Binding-site contacts:
Ligand atom NAS contacts residue PRO217 of chain 2.A at 3.5 Å.
Ligand atom CBB contacts residue MG1 of chain 2.L at 2.9 Å.
Ligand atom OAD contacts residue ASP131 of chain 2.A at 3.0 Å (salt-bridge).
Ligand atom OAA contacts residue ASP131 of chain 2.A at 3.6 Å.
Ligand atom CAP contacts residue PRO217 of chain 2.A at 3.9 Å (hydrophobic).
Ligand atom CAY contacts residue GLU224 of chain 2.A at 3.8 Å.
Ligand atom OAD contacts residue ASP188 of chain 2.A at 3.5 Å (salt-bridge).
Ligand atom CAX contacts residue MG1 of chain 2.L at 3.0 Å.
Ligand atom NAR contacts residue ASP188 of chain 2.A at 2.9 Å (salt-bridge).
Ligand atom CAX contacts residue ASP188 of chain 2.A at 4.0 Å.
Ligand atom OAD contacts residue MG1 of chain 2.M at 2.0 Å.
Ligand atom OAC contacts residue PRO217 of chain 2.A at 3.5 Å.
Ligand atom CAU contacts residue PRO217 of chain 2.A at 3.9 Å (hydrophobic).
Ligand atom CAY contacts residue PRO217 of chain 2.A at 3.9 Å (hydrophobic).
Ligand atom OAA contacts residue MG1 of chain 2.M at 1.6 Å.
Ligand atom CAG contacts residue ASP188 of chain 2.A at 3.5 Å.
Ligand atom CAH contacts residue GLU224 of chain 2.A at 3.6 Å.
Ligand atom OAD contacts residue MG1 of chain 2.L at 2.3 Å.
Ligand atom OAB contacts residue PRO217 of chain 2.A at 3.9 Å.
Ligand atom CAG contacts residue MG1 of chain 2.L at 2.9 Å.
Ligand atom OAD contacts residue GLU224 of chain 2.A at 2.9 Å (salt-bridge).
Ligand atom OAB contacts residue TYR215 of chain 2.A at 3.3 Å.
Ligand atom CAK contacts residue PRO217 of chain 2.A at 3.8 Å (hydrophobic).
Ligand atom NAR contacts residue MG1 of chain 2.L at 2.0 Å.
Ligand atom CBB contacts residue ASP188 of chain 2.A at 3.7 Å.
Ligand atom CAY contacts residue MG1 of chain 2.M at 3.4 Å.
Ligand atom CAV contacts residue PRO217 of chain 2.A at 3.9 Å (hydrophobic).
Ligand atom CAI contacts residue PRO217 of chain 2.A at 4.0 Å (hydrophobic).
Ligand atom NAT contacts residue MG1 of chain 2.M at 3.7 Å.
Ligand atom CAU contacts residue MG1 of chain 2.M at 2.7 Å.
Ligand atom CAH contacts residue PRO217 of chain 2.A at 3.6 Å (hydrophobic).
Ligand atom CAJ contacts residue GLU224 of chain 2.A at 3.7 Å.
Ligand atom CAU contacts residue GLU224 of chain 2.A at 3.2 Å.
Ligand atom CAX contacts residue MG1 of chain 2.M at 3.0 Å.
Ligand atom OAA contacts residue GLU224 of chain 2.A at 2.7 Å (salt-bridge).
Ligand atom CAQ contacts residue TYR215 of chain 2.A at 3.8 Å (hydrophobic).
Ligand atom CAX contacts residue GLU224 of chain 2.A at 3.6 Å.
Ligand atom FAE contacts residue GLN218 of chain 2.A at 3.8 Å.
Ligand atom CAW contacts residue PRO217 of chain 2.A at 3.4 Å (hydrophobic).
Ligand atom CAJ contacts residue PRO217 of chain 2.A at 3.3 Å (hydrophobic).

A small-molecule ligand and the protein it binds are described below.
Small molecule (SMILES): O=C(NCc1ccc(F)cc1)c1nc(N2CCCCS2(=O)=O)c2cccnc2c1O

Sequence of chain 2.A:
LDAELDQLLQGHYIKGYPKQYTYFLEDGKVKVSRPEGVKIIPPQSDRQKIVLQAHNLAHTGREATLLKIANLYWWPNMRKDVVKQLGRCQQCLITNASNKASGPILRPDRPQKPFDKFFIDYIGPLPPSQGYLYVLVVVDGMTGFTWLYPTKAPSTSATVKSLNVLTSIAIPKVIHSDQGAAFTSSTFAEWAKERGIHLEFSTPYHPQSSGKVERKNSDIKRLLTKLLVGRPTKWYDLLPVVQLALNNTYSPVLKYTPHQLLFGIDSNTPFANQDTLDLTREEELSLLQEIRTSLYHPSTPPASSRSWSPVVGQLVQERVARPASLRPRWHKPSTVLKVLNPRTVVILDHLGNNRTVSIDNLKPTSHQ